Sequence of chain 1.A:
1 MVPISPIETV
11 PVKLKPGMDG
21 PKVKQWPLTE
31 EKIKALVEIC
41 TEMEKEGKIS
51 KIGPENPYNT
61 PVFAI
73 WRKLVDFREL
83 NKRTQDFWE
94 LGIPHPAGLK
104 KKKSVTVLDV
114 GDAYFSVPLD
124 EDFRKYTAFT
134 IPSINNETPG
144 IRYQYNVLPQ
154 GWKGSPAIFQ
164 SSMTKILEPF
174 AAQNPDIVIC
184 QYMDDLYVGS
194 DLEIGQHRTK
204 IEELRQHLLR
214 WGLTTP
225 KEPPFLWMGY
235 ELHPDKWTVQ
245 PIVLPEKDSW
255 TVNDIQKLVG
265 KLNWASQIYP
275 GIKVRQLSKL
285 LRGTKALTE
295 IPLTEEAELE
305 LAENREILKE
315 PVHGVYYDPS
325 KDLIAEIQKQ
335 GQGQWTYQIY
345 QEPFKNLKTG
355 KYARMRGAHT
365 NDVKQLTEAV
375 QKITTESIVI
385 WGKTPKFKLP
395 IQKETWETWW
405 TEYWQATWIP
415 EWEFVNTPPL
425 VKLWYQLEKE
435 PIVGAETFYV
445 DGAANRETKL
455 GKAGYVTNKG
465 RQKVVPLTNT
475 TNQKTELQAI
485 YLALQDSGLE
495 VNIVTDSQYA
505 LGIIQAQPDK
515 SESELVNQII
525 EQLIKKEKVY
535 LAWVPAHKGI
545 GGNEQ

The small molecule below binds the protein below.
Small molecule (SMILES): N#Cc1ccc2c(Oc3ccc(F)cc3OCCn3ccc(=O)[nH]c3=O)cc(F)cc2c1

Binding-site contacts:
Ligand atom F02 contacts residue VAL181 of chain 1.A at 3.3 Å.
Ligand atom CBB contacts residue LEU236 of chain 1.A at 3.6 Å (hydrophobic).
Ligand atom CBC contacts residue PHE229 of chain 1.A at 3.7 Å (hydrophobic).
Ligand atom C0D contacts residue LYS103 of chain 1.A at 3.0 Å.
Ligand atom C03 contacts residue TYR190 of chain 1.A at 3.3 Å (hydrophobic).
Ligand atom F01 contacts residue LEU102 of chain 1.A at 3.2 Å.
Ligand atom F01 contacts residue PRO97 of chain 1.A at 3.6 Å.
Ligand atom C0O contacts residue TYR320 of chain 1.A at 3.6 Å (hydrophobic).
Ligand atom C0E contacts residue TYR320 of chain 1.A at 3.6 Å (hydrophobic).
Ligand atom CAK contacts residue TYR190 of chain 1.A at 3.4 Å (hydrophobic).
Ligand atom CAZ contacts residue TYR190 of chain 1.A at 3.6 Å (hydrophobic).
Ligand atom CAZ contacts residue VAL110 of chain 1.A at 3.5 Å (hydrophobic).
Ligand atom O0Q contacts residue LYS104 of chain 1.A at 3.6 Å.
Ligand atom C0K contacts residue VAL108 of chain 1.A at 3.7 Å (hydrophobic).
Ligand atom CAJ contacts residue TYR190 of chain 1.A at 3.4 Å (hydrophobic).
Ligand atom CAI contacts residue TYR190 of chain 1.A at 3.5 Å (hydrophobic).
Ligand atom N0M contacts residue PRO238 of chain 1.A at 3.3 Å (h-bond).
Ligand atom O0S contacts residue PHE229 of chain 1.A at 3.6 Å.
Ligand atom NBD contacts residue TRP231 of chain 1.A at 3.4 Å.
Ligand atom N0H contacts residue TYR320 of chain 1.A at 3.5 Å.
Ligand atom C0D contacts residue LEU102 of chain 1.A at 3.6 Å (hydrophobic).
Ligand atom CBB contacts residue TYR190 of chain 1.A at 3.4 Å (hydrophobic).
Ligand atom C0E contacts residue LEU102 of chain 1.A at 3.7 Å (hydrophobic).
Ligand atom C0K contacts residue PRO238 of chain 1.A at 3.7 Å (hydrophobic).
Ligand atom O0S contacts residue PRO238 of chain 1.A at 3.5 Å.
Ligand atom CBA contacts residue TYR190 of chain 1.A at 3.4 Å (hydrophobic).
Ligand atom C02 contacts residue TYR190 of chain 1.A at 3.4 Å (hydrophobic).
Ligand atom N0M contacts residue VAL108 of chain 1.A at 3.4 Å.
Ligand atom C0N contacts residue VAL108 of chain 1.A at 3.6 Å (hydrophobic).
Ligand atom O0Q contacts residue LYS105 of chain 1.A at 2.9 Å (salt-bridge).
Ligand atom CBC contacts residue TYR190 of chain 1.A at 3.6 Å (hydrophobic).
Ligand atom C02 contacts residue GLY192 of chain 1.A at 3.6 Å.
Ligand atom CAM contacts residue LEU102 of chain 1.A at 3.6 Å (hydrophobic).
Ligand atom NBD contacts residue PHE229 of chain 1.A at 3.6 Å.
Ligand atom F02 contacts residue LYS103 of chain 1.A at 3.1 Å.
Ligand atom CBC contacts residue TRP231 of chain 1.A at 3.6 Å (hydrophobic).
Ligand atom CAY contacts residue VAL108 of chain 1.A at 3.7 Å (hydrophobic).
Ligand atom O0A contacts residue VAL108 of chain 1.A at 3.5 Å.
Ligand atom C01 contacts residue LYS103 of chain 1.A at 3.6 Å.
Ligand atom C0P contacts residue TYR320 of chain 1.A at 3.3 Å (hydrophobic).